Sequence of chain 1.D:
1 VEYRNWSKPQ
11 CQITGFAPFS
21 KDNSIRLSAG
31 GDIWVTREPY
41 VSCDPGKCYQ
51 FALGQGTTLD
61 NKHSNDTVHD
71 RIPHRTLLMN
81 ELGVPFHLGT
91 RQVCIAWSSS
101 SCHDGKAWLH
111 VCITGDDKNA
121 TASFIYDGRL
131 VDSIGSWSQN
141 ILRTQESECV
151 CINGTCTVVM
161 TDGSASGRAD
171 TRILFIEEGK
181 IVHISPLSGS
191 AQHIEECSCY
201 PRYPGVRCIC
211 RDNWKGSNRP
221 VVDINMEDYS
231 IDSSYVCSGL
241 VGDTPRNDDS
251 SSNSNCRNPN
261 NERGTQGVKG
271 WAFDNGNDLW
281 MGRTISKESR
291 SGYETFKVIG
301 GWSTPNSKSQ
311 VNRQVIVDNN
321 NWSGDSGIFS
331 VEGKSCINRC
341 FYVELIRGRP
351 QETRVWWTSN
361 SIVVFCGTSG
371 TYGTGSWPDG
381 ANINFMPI

Binding-site contacts:
Ligand atom C1 contacts residue TRP356 of chain 1.D at 3.7 Å (hydrophobic).
Ligand atom C7 contacts residue TRP356 of chain 1.D at 4.0 Å (hydrophobic).
Ligand atom C3 contacts residue TRP356 of chain 1.D at 3.8 Å (hydrophobic).
Ligand atom O5 contacts residue ASN65 of chain 1.D at 2.3 Å (h-bond).
Ligand atom C8 contacts residue TRP356 of chain 1.D at 3.4 Å (hydrophobic).
Ligand atom O3 contacts residue TRP356 of chain 1.D at 4.2 Å.
Ligand atom C8 contacts residue ILE388 of chain 1.D at 4.0 Å (hydrophobic).
Ligand atom N2 contacts residue ASN65 of chain 1.D at 2.9 Å (h-bond).
Ligand atom O4 contacts residue TRP356 of chain 1.D at 3.9 Å.
Ligand atom C5 contacts residue TRP356 of chain 1.D at 3.9 Å (hydrophobic).
Ligand atom C5 contacts residue ASN65 of chain 1.D at 3.6 Å.
Ligand atom N2 contacts residue TRP356 of chain 1.D at 3.4 Å.
Ligand atom C4 contacts residue ASN65 of chain 1.D at 4.2 Å.
Ligand atom C7 contacts residue ASN65 of chain 1.D at 3.5 Å.
Ligand atom O5 contacts residue TRP356 of chain 1.D at 4.3 Å.
Ligand atom C4 contacts residue TRP356 of chain 1.D at 4.2 Å (hydrophobic).
Ligand atom O7 contacts residue ASN65 of chain 1.D at 3.7 Å.
Ligand atom C2 contacts residue TRP356 of chain 1.D at 4.0 Å (hydrophobic).
Ligand atom C2 contacts residue ASN65 of chain 1.D at 2.4 Å.
Ligand atom O7 contacts residue TRP356 of chain 1.D at 3.9 Å.
Ligand atom C1 contacts residue ASN65 of chain 1.D at 1.4 Å.
Ligand atom C3 contacts residue ASN65 of chain 1.D at 3.8 Å.

The small molecule below binds the protein below.
Small molecule (SMILES): CC(=O)N[C@H]1[C@H](O[C@H]2[C@H](O)[C@@H](NC(C)=O)CO[C@@H]2CO)O[C@H](CO)[C@@H](O)[C@@H]1O